A protein and the small-molecule ligand that binds it are described below.
Small molecule (SMILES): N#Cc1ccc(O)cc1F

Sequence of chain 1.E:
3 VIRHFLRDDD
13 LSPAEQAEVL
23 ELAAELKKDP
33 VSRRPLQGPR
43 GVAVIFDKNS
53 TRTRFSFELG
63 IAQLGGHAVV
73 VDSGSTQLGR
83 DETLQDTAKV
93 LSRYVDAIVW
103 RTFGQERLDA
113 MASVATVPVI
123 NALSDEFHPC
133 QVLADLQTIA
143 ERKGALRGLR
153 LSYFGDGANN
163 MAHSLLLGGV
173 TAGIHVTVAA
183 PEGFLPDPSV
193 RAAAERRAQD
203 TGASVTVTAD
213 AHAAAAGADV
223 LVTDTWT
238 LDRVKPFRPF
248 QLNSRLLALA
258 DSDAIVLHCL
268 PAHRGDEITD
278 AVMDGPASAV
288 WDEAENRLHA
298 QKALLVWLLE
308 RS

Sequence of chain 1.F:
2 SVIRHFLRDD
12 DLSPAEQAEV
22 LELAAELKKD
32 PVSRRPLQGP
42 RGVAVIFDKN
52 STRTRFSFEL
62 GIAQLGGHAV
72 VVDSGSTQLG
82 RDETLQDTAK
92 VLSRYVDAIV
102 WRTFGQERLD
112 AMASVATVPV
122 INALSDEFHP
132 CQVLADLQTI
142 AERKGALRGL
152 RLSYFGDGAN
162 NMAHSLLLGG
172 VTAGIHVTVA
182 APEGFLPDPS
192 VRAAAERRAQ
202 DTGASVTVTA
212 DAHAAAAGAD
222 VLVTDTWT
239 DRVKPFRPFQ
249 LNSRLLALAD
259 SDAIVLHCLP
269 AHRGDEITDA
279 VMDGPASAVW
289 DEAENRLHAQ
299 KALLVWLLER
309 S

Binding-site contacts:
Ligand atom CAC contacts residue VAL92 of chain 1.F at 3.7 Å (hydrophobic).
Ligand atom CAE contacts residue THR89 of chain 1.F at 3.7 Å.
Ligand atom CAI contacts residue THR53 of chain 1.E at 3.2 Å.
Ligand atom CAB contacts residue ARG54 of chain 1.E at 4.0 Å.
Ligand atom CAF contacts residue THR53 of chain 1.E at 4.0 Å.
Ligand atom FAG contacts residue ARG54 of chain 1.E at 4.2 Å.
Ligand atom CAE contacts residue ARG54 of chain 1.E at 3.2 Å.
Ligand atom CAB contacts residue GLU84 of chain 1.F at 4.1 Å.
Ligand atom CAA contacts residue ARG54 of chain 1.E at 3.2 Å.
Ligand atom CAC contacts residue THR89 of chain 1.F at 4.1 Å.
Ligand atom CAF contacts residue PHE57 of chain 1.E at 4.3 Å (hydrophobic).
Ligand atom NAD contacts residue THR89 of chain 1.F at 4.4 Å.
Ligand atom FAG contacts residue LEU93 of chain 1.F at 3.9 Å.
Ligand atom FAG contacts residue PHE57 of chain 1.E at 3.3 Å.
Ligand atom CAH contacts residue THR53 of chain 1.E at 4.1 Å.
Ligand atom NAD contacts residue VAL92 of chain 1.F at 3.4 Å.
Ligand atom CAB contacts residue THR89 of chain 1.F at 3.8 Å.
Ligand atom CAH contacts residue ARG54 of chain 1.E at 4.2 Å.
Ligand atom OAJ contacts residue LEU80 of chain 1.F at 3.5 Å.
Ligand atom CAC contacts residue GLU84 of chain 1.F at 4.3 Å.
Ligand atom OAJ contacts residue THR78 of chain 1.F at 3.7 Å.
Ligand atom FAG contacts residue THR53 of chain 1.E at 3.9 Å.
Ligand atom CAE contacts residue LEU80 of chain 1.F at 4.3 Å (hydrophobic).
Ligand atom OAJ contacts residue THR53 of chain 1.E at 4.1 Å.
Ligand atom NAD contacts residue ARG54 of chain 1.E at 3.3 Å (salt-bridge).
Ligand atom CAH contacts residue LEU80 of chain 1.F at 4.1 Å (hydrophobic).
Ligand atom OAJ contacts residue SER77 of chain 1.F at 4.2 Å.
Ligand atom CAE contacts residue GLU84 of chain 1.F at 3.9 Å.
Ligand atom CAC contacts residue ARG54 of chain 1.E at 4.0 Å.
Ligand atom CAA contacts residue GLU84 of chain 1.F at 3.2 Å.
Ligand atom CAF contacts residue ARG54 of chain 1.E at 4.1 Å.
Ligand atom CAC contacts residue LEU93 of chain 1.F at 4.3 Å (hydrophobic).
Ligand atom NAD contacts residue GLU84 of chain 1.F at 3.3 Å (salt-bridge).
Ligand atom CAF contacts residue LEU93 of chain 1.F at 4.4 Å (hydrophobic).
Ligand atom CAA contacts residue THR89 of chain 1.F at 3.3 Å.